Sequence of chain 1.B:
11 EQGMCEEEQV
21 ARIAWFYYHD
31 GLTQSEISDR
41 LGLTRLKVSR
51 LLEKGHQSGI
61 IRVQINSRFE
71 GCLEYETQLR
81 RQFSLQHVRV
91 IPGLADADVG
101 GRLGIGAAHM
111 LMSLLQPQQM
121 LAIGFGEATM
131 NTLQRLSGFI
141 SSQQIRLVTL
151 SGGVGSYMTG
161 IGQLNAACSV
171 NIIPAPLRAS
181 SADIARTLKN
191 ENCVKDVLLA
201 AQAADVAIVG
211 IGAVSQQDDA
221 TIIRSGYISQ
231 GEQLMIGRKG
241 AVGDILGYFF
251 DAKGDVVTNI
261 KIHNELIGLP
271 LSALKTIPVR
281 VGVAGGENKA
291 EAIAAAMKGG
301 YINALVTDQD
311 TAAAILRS

This small molecule binds to this protein.
Small molecule (SMILES): O=P(O)(O)OC[C@H]1O[C@H](O)[C@H](O)[C@@H]1O

Binding-site contacts:
Ligand atom C5 contacts residue GLY212 of chain 1.B at 4.0 Å.
Ligand atom P' contacts residue LYS289 of chain 1.B at 4.0 Å.
Ligand atom O4 contacts residue GLY210 of chain 1.B at 3.9 Å.
Ligand atom O2X contacts residue ALA128 of chain 1.B at 3.9 Å.
Ligand atom O3 contacts residue ILE222 of chain 1.B at 3.2 Å.
Ligand atom C3 contacts residue ILE222 of chain 1.B at 4.0 Å (hydrophobic).
Ligand atom O2 contacts residue ASP244 of chain 1.B at 3.4 Å (salt-bridge).
Ligand atom O1 contacts residue LEU246 of chain 1.B at 3.5 Å (h-bond).
Ligand atom C5 contacts residue THR221 of chain 1.B at 3.6 Å.
Ligand atom O1X contacts residue THR221 of chain 1.B at 3.1 Å (h-bond).
Ligand atom O2X contacts residue GLY126 of chain 1.B at 3.5 Å.
Ligand atom O2 contacts residue GLY247 of chain 1.B at 3.8 Å.
Ligand atom C1 contacts residue GLY210 of chain 1.B at 3.1 Å.
Ligand atom C1 contacts residue ILE211 of chain 1.B at 3.4 Å (hydrophobic).
Ligand atom C3 contacts residue ASP244 of chain 1.B at 3.5 Å.
Ligand atom O1 contacts residue ILE245 of chain 1.B at 3.8 Å.
Ligand atom C2 contacts residue GLY212 of chain 1.B at 3.7 Å.
Ligand atom O2 contacts residue ILE245 of chain 1.B at 3.8 Å.
Ligand atom C1 contacts residue GLY212 of chain 1.B at 3.9 Å.
Ligand atom C4 contacts residue THR221 of chain 1.B at 4.1 Å.
Ligand atom O2X contacts residue GLU127 of chain 1.B at 2.8 Å (salt-bridge).
Ligand atom O3 contacts residue PHE125 of chain 1.B at 3.8 Å.
Ligand atom C2 contacts residue LEU246 of chain 1.B at 3.8 Å (hydrophobic).
Ligand atom O5 contacts residue THR221 of chain 1.B at 3.7 Å.
Ligand atom O2X contacts residue THR221 of chain 1.B at 2.7 Å (h-bond).
Ligand atom O1 contacts residue ILE211 of chain 1.B at 3.7 Å.
Ligand atom O3 contacts residue ASP244 of chain 1.B at 3.4 Å (salt-bridge).
Ligand atom O5 contacts residue GLY126 of chain 1.B at 3.9 Å.
Ligand atom O4 contacts residue PHE125 of chain 1.B at 3.5 Å (h-bond).
Ligand atom O3X contacts residue LYS289 of chain 1.B at 3.7 Å.
Ligand atom O1 contacts residue GLY210 of chain 1.B at 2.6 Å (h-bond).
Ligand atom O2 contacts residue LEU246 of chain 1.B at 2.8 Å (h-bond).
Ligand atom O2 contacts residue PHE125 of chain 1.B at 3.8 Å.
Ligand atom P' contacts residue THR221 of chain 1.B at 3.3 Å.
Ligand atom O3X contacts residue ALA128 of chain 1.B at 3.0 Å.
Ligand atom O1X contacts residue LYS289 of chain 1.B at 3.1 Å (salt-bridge).
Ligand atom C5 contacts residue ILE211 of chain 1.B at 4.0 Å (hydrophobic).
Ligand atom P' contacts residue GLU127 of chain 1.B at 4.0 Å.
Ligand atom C3 contacts residue GLY212 of chain 1.B at 3.9 Å.
Ligand atom C2 contacts residue ASP244 of chain 1.B at 3.2 Å.